Binding-site contacts:
Ligand atom C16 contacts residue HIS426 of chain 1.D at 2.5 Å.
Ligand atom C05 contacts residue ARG470 of chain 1.D at 3.3 Å.
Ligand atom C13 contacts residue HIS426 of chain 1.D at 3.9 Å.
Ligand atom C05 contacts residue THR600 of chain 1.D at 4.5 Å.
Ligand atom N17 contacts residue HIS426 of chain 1.D at 3.8 Å.
Ligand atom C09 contacts residue GLY422 of chain 1.D at 3.6 Å.
Ligand atom C04 contacts residue THR600 of chain 1.D at 4.2 Å.
Ligand atom O14 contacts residue HIS426 of chain 1.D at 1.8 Å (h-bond).
Ligand atom C09 contacts residue HIS426 of chain 1.D at 3.5 Å.
Ligand atom C12 contacts residue MET603 of chain 1.D at 3.5 Å (hydrophobic).
Ligand atom C04 contacts residue ARG470 of chain 1.D at 4.1 Å.
Ligand atom C13 contacts residue MET603 of chain 1.D at 4.0 Å (hydrophobic).
Ligand atom C06 contacts residue ALA467 of chain 1.D at 4.2 Å (hydrophobic).
Ligand atom C10 contacts residue GLY423 of chain 1.D at 4.1 Å.
Ligand atom C10 contacts residue GLY422 of chain 1.D at 3.2 Å.
Ligand atom C11 contacts residue GLN418 of chain 1.D at 3.6 Å.
Ligand atom C16 contacts residue ILE429 of chain 1.D at 4.4 Å (hydrophobic).
Ligand atom C09 contacts residue GLY423 of chain 1.D at 3.7 Å.
Ligand atom C15 contacts residue ILE429 of chain 1.D at 4.5 Å (hydrophobic).
Ligand atom C06 contacts residue ARG470 of chain 1.D at 3.7 Å.
Ligand atom C12 contacts residue GLN418 of chain 1.D at 4.0 Å.
Ligand atom C15 contacts residue HIS426 of chain 1.D at 1.4 Å.
Ligand atom B01 contacts residue HIS426 of chain 1.D at 2.6 Å.
Ligand atom C07 contacts residue HIS426 of chain 1.D at 3.5 Å.
Ligand atom C02 contacts residue HIS426 of chain 1.D at 3.7 Å.
Ligand atom N17 contacts residue ILE429 of chain 1.D at 4.4 Å.
Ligand atom C07 contacts residue GLY423 of chain 1.D at 4.3 Å.
Ligand atom C08 contacts residue HIS426 of chain 1.D at 3.3 Å.
Ligand atom C07 contacts residue PHE425 of chain 1.D at 4.5 Å (hydrophobic).
Ligand atom C11 contacts residue MET603 of chain 1.D at 3.9 Å (hydrophobic).
Ligand atom C11 contacts residue GLY422 of chain 1.D at 4.4 Å.

Sequence of chain 1.D:
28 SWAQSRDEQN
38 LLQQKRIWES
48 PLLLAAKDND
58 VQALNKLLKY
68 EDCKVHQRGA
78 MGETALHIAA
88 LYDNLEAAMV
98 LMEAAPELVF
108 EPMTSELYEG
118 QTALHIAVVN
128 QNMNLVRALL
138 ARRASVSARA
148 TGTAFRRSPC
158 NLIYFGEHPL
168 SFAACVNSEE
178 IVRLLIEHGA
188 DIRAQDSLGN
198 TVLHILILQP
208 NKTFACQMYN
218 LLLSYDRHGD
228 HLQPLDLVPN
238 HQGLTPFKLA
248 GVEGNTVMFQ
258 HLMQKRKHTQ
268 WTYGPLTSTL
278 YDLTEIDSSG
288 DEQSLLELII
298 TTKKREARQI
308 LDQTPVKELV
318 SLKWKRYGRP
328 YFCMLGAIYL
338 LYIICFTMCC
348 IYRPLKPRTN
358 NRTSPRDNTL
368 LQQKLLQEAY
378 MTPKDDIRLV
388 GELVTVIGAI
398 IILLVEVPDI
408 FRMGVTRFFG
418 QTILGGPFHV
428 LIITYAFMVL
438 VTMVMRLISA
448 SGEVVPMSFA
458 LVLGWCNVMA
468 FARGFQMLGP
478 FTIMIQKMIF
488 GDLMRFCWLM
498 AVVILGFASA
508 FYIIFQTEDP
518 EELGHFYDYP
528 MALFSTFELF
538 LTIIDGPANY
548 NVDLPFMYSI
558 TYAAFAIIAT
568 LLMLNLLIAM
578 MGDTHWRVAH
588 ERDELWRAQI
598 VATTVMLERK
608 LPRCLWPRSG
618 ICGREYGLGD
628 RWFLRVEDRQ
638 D

A protein and the small-molecule ligand that binds it are described below.
Small molecule (SMILES): NCCOB(c1ccccc1)c1ccccc1